A protein and the small-molecule ligand that binds it are described below.
Small molecule (SMILES): Cc1ncc2c(c1O)COC2=O

Sequence of chain 1.A:
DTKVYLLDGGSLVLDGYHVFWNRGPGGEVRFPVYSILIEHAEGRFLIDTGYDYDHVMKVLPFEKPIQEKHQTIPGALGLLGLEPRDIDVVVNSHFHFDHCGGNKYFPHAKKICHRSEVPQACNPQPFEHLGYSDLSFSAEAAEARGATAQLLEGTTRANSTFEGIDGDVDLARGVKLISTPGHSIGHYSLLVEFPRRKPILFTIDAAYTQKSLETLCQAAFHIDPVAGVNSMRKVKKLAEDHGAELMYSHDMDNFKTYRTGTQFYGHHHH

Binding-site contacts:
Ligand atom CAD contacts residue PHE223 of chain 1.A at 3.5 Å (hydrophobic).
Ligand atom CAE contacts residue HIS98 of chain 1.A at 3.4 Å.
Ligand atom OAG contacts residue HIS98 of chain 1.A at 4.0 Å.
Ligand atom CAA contacts residue GLU65 of chain 1.A at 3.5 Å.
Ligand atom CAJ contacts residue PHE223 of chain 1.A at 3.8 Å (hydrophobic).
Ligand atom CAK contacts residue PHE223 of chain 1.A at 3.5 Å (hydrophobic).
Ligand atom CAK contacts residue PHE99 of chain 1.A at 3.9 Å (hydrophobic).
Ligand atom CAD contacts residue LEU62 of chain 1.A at 4.3 Å (hydrophobic).
Ligand atom OAC contacts residue ASP100 of chain 1.A at 3.7 Å.
Ligand atom NAF contacts residue PHE223 of chain 1.A at 4.0 Å.
Ligand atom CAI contacts residue GLU65 of chain 1.A at 3.5 Å.
Ligand atom OAG contacts residue GLY133 of chain 1.A at 3.3 Å.
Ligand atom CAJ contacts residue PHE99 of chain 1.A at 3.9 Å (hydrophobic).
Ligand atom CAH contacts residue PHE223 of chain 1.A at 3.3 Å (hydrophobic).
Ligand atom CAA contacts residue LEU16 of chain 1.A at 4.0 Å (hydrophobic).
Ligand atom CAA contacts residue LEU14 of chain 1.A at 4.2 Å (hydrophobic).
Ligand atom OAB contacts residue PHE223 of chain 1.A at 3.2 Å.
Ligand atom NAF contacts residue PHE99 of chain 1.A at 3.3 Å.
Ligand atom CAH contacts residue LEU132 of chain 1.A at 4.2 Å (hydrophobic).
Ligand atom CAI contacts residue PHE99 of chain 1.A at 3.5 Å (hydrophobic).
Ligand atom OAG contacts residue PHE223 of chain 1.A at 3.3 Å.
Ligand atom NAF contacts residue GLU65 of chain 1.A at 2.6 Å (salt-bridge).
Ligand atom CAA contacts residue ASP100 of chain 1.A at 4.0 Å.
Ligand atom OAB contacts residue GLY133 of chain 1.A at 3.2 Å (h-bond).
Ligand atom CAJ contacts residue TYR210 of chain 1.A at 4.3 Å (hydrophobic).
Ligand atom CAK contacts residue GLY133 of chain 1.A at 4.1 Å.
Ligand atom CAI contacts residue PHE223 of chain 1.A at 4.0 Å (hydrophobic).
Ligand atom CAD contacts residue GLU65 of chain 1.A at 3.5 Å.
Ligand atom CAA contacts residue PHE99 of chain 1.A at 3.7 Å (hydrophobic).
Ligand atom CAH contacts residue GLY133 of chain 1.A at 3.4 Å.
Ligand atom OAC contacts residue TYR210 of chain 1.A at 3.4 Å (h-bond).
Ligand atom OAC contacts residue PHE223 of chain 1.A at 4.2 Å.
Ligand atom CAE contacts residue GLY133 of chain 1.A at 4.0 Å.
Ligand atom CAD contacts residue PHE99 of chain 1.A at 3.5 Å (hydrophobic).
Ligand atom CAA contacts residue PHE33 of chain 1.A at 3.9 Å (hydrophobic).
Ligand atom OAB contacts residue LEU132 of chain 1.A at 3.6 Å.
Ligand atom NAF contacts residue LEU16 of chain 1.A at 4.0 Å.
Ligand atom CAL contacts residue PHE99 of chain 1.A at 4.0 Å (hydrophobic).
Ligand atom CAE contacts residue PHE223 of chain 1.A at 3.4 Å (hydrophobic).
Ligand atom CAL contacts residue PHE223 of chain 1.A at 3.6 Å (hydrophobic).